A protein and the small-molecule ligand that binds it are described below.
Small molecule (SMILES): O=P(O)(O)OCCNS(=O)(=O)c1ccc(OC(F)(F)F)cc1

Binding-site contacts:
Ligand atom O22 contacts residue TYR175 of chain 2.A at 2.9 Å (h-bond).
Ligand atom C5 contacts residue TYR175 of chain 2.A at 3.4 Å (hydrophobic).
Ligand atom O19 contacts residue GLY234 of chain 2.A at 3.7 Å.
Ligand atom C14 contacts residue THR183 of chain 2.A at 3.7 Å.
Ligand atom F9F contacts residue ALA129 of chain 2.A at 3.4 Å.
Ligand atom O20 contacts residue GLY184 of chain 2.A at 2.8 Å (h-bond).
Ligand atom F11 contacts residue PRO18 of chain 2.B at 3.4 Å.
Ligand atom C1 contacts residue PHE212 of chain 2.A at 3.7 Å (hydrophobic).
Ligand atom O18 contacts residue GLY234 of chain 2.A at 2.9 Å (h-bond).
Ligand atom O18 contacts residue SER235 of chain 2.A at 3.4 Å (h-bond).
Ligand atom C3 contacts residue LEU100 of chain 2.A at 3.7 Å (hydrophobic).
Ligand atom O7 contacts residue ALA59 of chain 2.A at 3.4 Å.
Ligand atom F11 contacts residue ALA59 of chain 2.A at 3.7 Å.
Ligand atom C6 contacts residue PHE212 of chain 2.A at 3.8 Å (hydrophobic).
Ligand atom F9F contacts residue ILE153 of chain 2.A at 3.5 Å.
Ligand atom O20 contacts residue PHE212 of chain 2.A at 3.4 Å.
Ligand atom P17 contacts residue GLY184 of chain 2.A at 3.8 Å.
Ligand atom O20 contacts residue GLY213 of chain 2.A at 2.8 Å (h-bond).
Ligand atom O21 contacts residue LEU100 of chain 2.A at 3.5 Å.
Ligand atom S12 contacts residue TYR175 of chain 2.A at 3.8 Å.
Ligand atom O16 contacts residue THR183 of chain 2.A at 3.7 Å.
Ligand atom O19 contacts residue THR183 of chain 2.A at 3.4 Å.
Ligand atom O19 contacts residue ILE64 of chain 2.A at 3.5 Å.
Ligand atom F10 contacts residue ILE153 of chain 2.A at 3.5 Å.
Ligand atom C3 contacts residue THR183 of chain 2.A at 3.7 Å.
Ligand atom O21 contacts residue GLU49 of chain 2.A at 3.2 Å.
Ligand atom F11 contacts residue ALA129 of chain 2.A at 3.3 Å.
Ligand atom C5 contacts residue LEU127 of chain 2.A at 3.7 Å (hydrophobic).
Ligand atom O20 contacts residue THR183 of chain 2.A at 3.7 Å.
Ligand atom O19 contacts residue SER235 of chain 2.A at 2.5 Å (h-bond).
Ligand atom O7 contacts residue PHE212 of chain 2.A at 3.8 Å.
Ligand atom O21 contacts residue PHE22 of chain 2.A at 3.1 Å.
Ligand atom O7 contacts residue ALA129 of chain 2.A at 3.8 Å.
Ligand atom O22 contacts residue ILE232 of chain 2.A at 3.7 Å.
Ligand atom C4 contacts residue LEU100 of chain 2.A at 3.6 Å (hydrophobic).
Ligand atom C14 contacts residue TYR175 of chain 2.A at 3.3 Å (hydrophobic).
Ligand atom O19 contacts residue GLY184 of chain 2.A at 3.6 Å.
Ligand atom P17 contacts residue SER235 of chain 2.A at 3.6 Å.
Ligand atom F9F contacts residue LEU127 of chain 2.A at 3.4 Å.
Ligand atom O16 contacts residue PHE212 of chain 2.A at 3.7 Å.

Sequence of chain 2.A:
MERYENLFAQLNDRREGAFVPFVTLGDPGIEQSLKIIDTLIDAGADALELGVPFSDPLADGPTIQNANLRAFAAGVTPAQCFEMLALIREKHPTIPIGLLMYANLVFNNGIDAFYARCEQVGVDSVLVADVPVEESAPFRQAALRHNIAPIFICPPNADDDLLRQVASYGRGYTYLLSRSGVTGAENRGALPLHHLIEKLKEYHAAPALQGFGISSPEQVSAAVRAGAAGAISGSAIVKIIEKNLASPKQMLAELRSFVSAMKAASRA

Sequence of chain 2.B:
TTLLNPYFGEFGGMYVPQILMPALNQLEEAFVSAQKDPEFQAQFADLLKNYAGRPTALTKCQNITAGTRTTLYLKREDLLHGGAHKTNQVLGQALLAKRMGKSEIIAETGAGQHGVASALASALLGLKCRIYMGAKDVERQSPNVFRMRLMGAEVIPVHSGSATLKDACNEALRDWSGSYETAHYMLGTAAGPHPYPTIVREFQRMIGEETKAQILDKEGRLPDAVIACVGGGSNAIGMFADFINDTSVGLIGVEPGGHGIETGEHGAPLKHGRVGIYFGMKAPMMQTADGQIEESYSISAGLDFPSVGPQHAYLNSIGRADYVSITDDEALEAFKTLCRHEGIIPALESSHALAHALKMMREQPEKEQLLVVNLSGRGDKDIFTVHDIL